The small molecule below binds the protein below.
Small molecule (SMILES): OC[C@H]1O[C@@H](O)[C@H](O)[C@@H](O)[C@@H]1O

Binding-site contacts:
Ligand atom O4 contacts residue ARG54 of chain 1.UA at 2.7 Å (salt-bridge).
Ligand atom O5 contacts residue SER38 of chain 1.UA at 4.3 Å.
Ligand atom C1 contacts residue SER38 of chain 1.UA at 3.9 Å.
Ligand atom C6 contacts residue ARG54 of chain 1.UA at 3.3 Å.
Ligand atom O2 contacts residue ALA101 of chain 1.UA at 3.7 Å.
Ligand atom O5 contacts residue CYS100 of chain 1.UA at 2.8 Å (h-bond).
Ligand atom C3 contacts residue CYS100 of chain 1.UA at 4.1 Å (hydrophobic).
Ligand atom C2 contacts residue ASP172 of chain 1.UA at 3.2 Å.
Ligand atom C6 contacts residue VAL94 of chain 1.UA at 4.2 Å (hydrophobic).
Ligand atom C1 contacts residue CYS100 of chain 1.UA at 1.8 Å (hydrophobic).
Ligand atom C2 contacts residue ALA101 of chain 1.UA at 4.2 Å (hydrophobic).
Ligand atom O6 contacts residue ARG54 of chain 1.UA at 2.4 Å (salt-bridge).
Ligand atom O3 contacts residue ASP172 of chain 1.UA at 3.3 Å (salt-bridge).
Ligand atom O2 contacts residue CYS100 of chain 1.UA at 3.0 Å (h-bond).
Ligand atom O2 contacts residue ASP172 of chain 1.UA at 3.0 Å (salt-bridge).
Ligand atom C3 contacts residue ASP172 of chain 1.UA at 3.9 Å.
Ligand atom C5 contacts residue ARG54 of chain 1.UA at 3.3 Å.
Ligand atom C2 contacts residue CYS100 of chain 1.UA at 2.7 Å (hydrophobic).
Ligand atom O5 contacts residue VAL94 of chain 1.UA at 4.2 Å.
Ligand atom C5 contacts residue CYS100 of chain 1.UA at 4.1 Å (hydrophobic).
Ligand atom C4 contacts residue ARG54 of chain 1.UA at 3.6 Å.
Ligand atom O2 contacts residue ILE102 of chain 1.UA at 3.6 Å.
Ligand atom C3 contacts residue ARG54 of chain 1.UA at 4.5 Å.

Sequence of chain 1.UA:
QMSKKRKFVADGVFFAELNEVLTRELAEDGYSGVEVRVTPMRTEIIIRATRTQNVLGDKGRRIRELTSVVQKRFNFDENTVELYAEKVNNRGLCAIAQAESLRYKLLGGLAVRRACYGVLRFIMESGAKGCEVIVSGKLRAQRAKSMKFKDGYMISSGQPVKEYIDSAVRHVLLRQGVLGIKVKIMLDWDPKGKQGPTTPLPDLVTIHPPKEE